A protein and the small-molecule ligand that binds it are described below.
Small molecule (SMILES): CC(C)(Oc1ccc(CCNC(=O)c2ccc(Cl)cc2)cc1)C(=O)O

Sequence of chain 1.C:
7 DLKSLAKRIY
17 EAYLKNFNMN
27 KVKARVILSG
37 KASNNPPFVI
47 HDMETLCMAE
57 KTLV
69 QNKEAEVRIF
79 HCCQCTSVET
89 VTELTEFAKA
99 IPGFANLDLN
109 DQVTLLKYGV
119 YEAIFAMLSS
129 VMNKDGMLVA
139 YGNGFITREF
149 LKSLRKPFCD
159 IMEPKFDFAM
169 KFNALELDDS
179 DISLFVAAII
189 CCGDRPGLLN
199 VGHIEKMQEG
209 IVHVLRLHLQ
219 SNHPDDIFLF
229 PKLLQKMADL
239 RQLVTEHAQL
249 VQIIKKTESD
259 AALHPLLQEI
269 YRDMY

Binding-site contacts:
Ligand atom C7 contacts residue THR84 of chain 1.C at 3.9 Å.
Ligand atom C6 contacts residue THR84 of chain 1.C at 3.4 Å.
Ligand atom C17 contacts residue PHE78 of chain 1.C at 3.5 Å (hydrophobic).
Ligand atom C3 contacts residue CYS81 of chain 1.C at 3.8 Å (hydrophobic).
Ligand atom O4 contacts residue TYR119 of chain 1.C at 3.1 Å (h-bond).
Ligand atom C14 contacts residue SER85 of chain 1.C at 3.1 Å.
Ligand atom O3 contacts residue LEU265 of chain 1.C at 3.8 Å.
Ligand atom O3 contacts residue TYR269 of chain 1.C at 3.8 Å.
Ligand atom C19 contacts residue TYR269 of chain 1.C at 3.4 Å (hydrophobic).
Ligand atom C10 contacts residue SER85 of chain 1.C at 3.9 Å.
Ligand atom O1 contacts residue THR84 of chain 1.C at 3.9 Å.
Ligand atom C12 contacts residue CYS81 of chain 1.C at 3.9 Å (hydrophobic).
Ligand atom O4 contacts residue TYR269 of chain 1.C at 2.2 Å (h-bond).
Ligand atom N1 contacts residue THR84 of chain 1.C at 3.7 Å.
Ligand atom C11 contacts residue CYS81 of chain 1.C at 3.6 Å (hydrophobic).
Ligand atom C5 contacts residue VAL137 of chain 1.C at 3.7 Å (hydrophobic).
Ligand atom O4 contacts residue HIS245 of chain 1.C at 2.8 Å (h-bond).
Ligand atom C12 contacts residue MET160 of chain 1.C at 3.7 Å (hydrophobic).
Ligand atom C18 contacts residue GLN82 of chain 1.C at 3.5 Å.
Ligand atom C8 contacts residue THR84 of chain 1.C at 3.7 Å.
Ligand atom C2 contacts residue VAL137 of chain 1.C at 3.9 Å (hydrophobic).
Ligand atom C18 contacts residue CYS81 of chain 1.C at 3.4 Å (hydrophobic).
Ligand atom C10 contacts residue HIS245 of chain 1.C at 3.9 Å.
Ligand atom C9 contacts residue LEU126 of chain 1.C at 3.8 Å (hydrophobic).
Ligand atom C4 contacts residue VAL137 of chain 1.C at 3.6 Å (hydrophobic).
Ligand atom C19 contacts residue TYR119 of chain 1.C at 3.2 Å (hydrophobic).
Ligand atom C5 contacts residue CYS80 of chain 1.C at 3.8 Å (hydrophobic).
Ligand atom O1 contacts residue MET135 of chain 1.C at 3.2 Å.
Ligand atom C19 contacts residue SER85 of chain 1.C at 3.8 Å.
Ligand atom O2 contacts residue HIS245 of chain 1.C at 3.3 Å.
Ligand atom O3 contacts residue TYR119 of chain 1.C at 2.5 Å (h-bond).
Ligand atom C19 contacts residue HIS245 of chain 1.C at 3.7 Å.
Ligand atom CL contacts residue ILE144 of chain 1.C at 3.8 Å.
Ligand atom C2 contacts residue CYS81 of chain 1.C at 3.7 Å (hydrophobic).
Ligand atom C15 contacts residue SER85 of chain 1.C at 3.0 Å.
Ligand atom C18 contacts residue SER85 of chain 1.C at 3.4 Å.
Ligand atom O4 contacts residue VAL249 of chain 1.C at 3.9 Å.
Ligand atom C3 contacts residue VAL137 of chain 1.C at 3.7 Å (hydrophobic).
Ligand atom C11 contacts residue MET160 of chain 1.C at 3.9 Å (hydrophobic).
Ligand atom O3 contacts residue SER85 of chain 1.C at 3.0 Å (h-bond).